Sequence of chain 1.L:
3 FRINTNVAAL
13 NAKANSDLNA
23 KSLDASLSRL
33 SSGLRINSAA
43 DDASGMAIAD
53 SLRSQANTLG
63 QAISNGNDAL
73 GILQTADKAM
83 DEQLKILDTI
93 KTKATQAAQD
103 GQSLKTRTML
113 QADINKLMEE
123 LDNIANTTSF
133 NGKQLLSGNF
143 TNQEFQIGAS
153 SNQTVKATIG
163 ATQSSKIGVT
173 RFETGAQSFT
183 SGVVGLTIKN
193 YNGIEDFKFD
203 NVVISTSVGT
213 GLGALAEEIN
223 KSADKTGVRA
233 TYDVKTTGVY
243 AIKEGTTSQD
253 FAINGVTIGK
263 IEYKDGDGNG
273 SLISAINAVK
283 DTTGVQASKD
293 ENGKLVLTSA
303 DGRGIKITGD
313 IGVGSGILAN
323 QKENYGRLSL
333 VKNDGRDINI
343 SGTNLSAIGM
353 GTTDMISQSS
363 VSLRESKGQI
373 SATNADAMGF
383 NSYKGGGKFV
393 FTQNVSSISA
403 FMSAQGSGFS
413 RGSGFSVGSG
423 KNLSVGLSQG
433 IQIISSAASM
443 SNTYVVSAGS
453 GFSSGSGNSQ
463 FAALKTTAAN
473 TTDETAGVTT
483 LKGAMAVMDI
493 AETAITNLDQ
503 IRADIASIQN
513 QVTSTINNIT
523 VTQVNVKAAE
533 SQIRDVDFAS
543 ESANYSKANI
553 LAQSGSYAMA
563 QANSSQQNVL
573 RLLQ

Binding-site contacts:
Ligand atom O4 contacts residue SER398 of chain 1.L at 4.4 Å.
Ligand atom O8 contacts residue SER398 of chain 1.L at 3.5 Å.
Ligand atom O1A contacts residue SER398 of chain 1.L at 3.6 Å (h-bond).
Ligand atom C2 contacts residue SER398 of chain 1.L at 1.5 Å.
Ligand atom C5 contacts residue SER398 of chain 1.L at 4.0 Å.
Ligand atom O6 contacts residue SER398 of chain 1.L at 2.3 Å (h-bond).
Ligand atom C3 contacts residue SER398 of chain 1.L at 2.1 Å.
Ligand atom C6 contacts residue SER398 of chain 1.L at 3.3 Å.
Ligand atom C1 contacts residue SER398 of chain 1.L at 2.7 Å.
Ligand atom O1B contacts residue SER398 of chain 1.L at 3.4 Å (h-bond).
Ligand atom C4 contacts residue SER398 of chain 1.L at 3.5 Å.

This small molecule binds to this protein.
Small molecule (SMILES): C[C@H](O)[C@H](N)[C@@H]1O[C@](O)(C(=O)O)C[C@H](O)[C@@H]1N